The small molecule below binds the protein below.
Small molecule (SMILES): CC(=O)N[C@@H]1[C@@H](O)[C@H](O)[C@@H](CO)O[C@H]1O

Binding-site contacts:
Ligand atom O7 contacts residue ASN280 of chain 1.A at 3.8 Å.
Ligand atom C5 contacts residue ASN282 of chain 1.A at 3.7 Å.
Ligand atom C8 contacts residue ASN280 of chain 1.A at 3.7 Å.
Ligand atom C7 contacts residue GLU281 of chain 1.A at 4.0 Å.
Ligand atom C4 contacts residue ASN282 of chain 1.A at 4.2 Å.
Ligand atom O7 contacts residue ASN282 of chain 1.A at 2.9 Å (h-bond).
Ligand atom C2 contacts residue ASN282 of chain 1.A at 2.4 Å.
Ligand atom C1 contacts residue ASN282 of chain 1.A at 1.4 Å.
Ligand atom N2 contacts residue GLU281 of chain 1.A at 3.6 Å.
Ligand atom C7 contacts residue ASN282 of chain 1.A at 3.1 Å.
Ligand atom C7 contacts residue ASN280 of chain 1.A at 4.1 Å.
Ligand atom C8 contacts residue ASN282 of chain 1.A at 4.3 Å.
Ligand atom O5 contacts residue ASN282 of chain 1.A at 2.4 Å (h-bond).
Ligand atom C8 contacts residue GLU281 of chain 1.A at 3.4 Å.
Ligand atom C3 contacts residue ASN282 of chain 1.A at 3.8 Å.
Ligand atom N2 contacts residue ASN282 of chain 1.A at 2.9 Å (h-bond).

Sequence of chain 1.A:
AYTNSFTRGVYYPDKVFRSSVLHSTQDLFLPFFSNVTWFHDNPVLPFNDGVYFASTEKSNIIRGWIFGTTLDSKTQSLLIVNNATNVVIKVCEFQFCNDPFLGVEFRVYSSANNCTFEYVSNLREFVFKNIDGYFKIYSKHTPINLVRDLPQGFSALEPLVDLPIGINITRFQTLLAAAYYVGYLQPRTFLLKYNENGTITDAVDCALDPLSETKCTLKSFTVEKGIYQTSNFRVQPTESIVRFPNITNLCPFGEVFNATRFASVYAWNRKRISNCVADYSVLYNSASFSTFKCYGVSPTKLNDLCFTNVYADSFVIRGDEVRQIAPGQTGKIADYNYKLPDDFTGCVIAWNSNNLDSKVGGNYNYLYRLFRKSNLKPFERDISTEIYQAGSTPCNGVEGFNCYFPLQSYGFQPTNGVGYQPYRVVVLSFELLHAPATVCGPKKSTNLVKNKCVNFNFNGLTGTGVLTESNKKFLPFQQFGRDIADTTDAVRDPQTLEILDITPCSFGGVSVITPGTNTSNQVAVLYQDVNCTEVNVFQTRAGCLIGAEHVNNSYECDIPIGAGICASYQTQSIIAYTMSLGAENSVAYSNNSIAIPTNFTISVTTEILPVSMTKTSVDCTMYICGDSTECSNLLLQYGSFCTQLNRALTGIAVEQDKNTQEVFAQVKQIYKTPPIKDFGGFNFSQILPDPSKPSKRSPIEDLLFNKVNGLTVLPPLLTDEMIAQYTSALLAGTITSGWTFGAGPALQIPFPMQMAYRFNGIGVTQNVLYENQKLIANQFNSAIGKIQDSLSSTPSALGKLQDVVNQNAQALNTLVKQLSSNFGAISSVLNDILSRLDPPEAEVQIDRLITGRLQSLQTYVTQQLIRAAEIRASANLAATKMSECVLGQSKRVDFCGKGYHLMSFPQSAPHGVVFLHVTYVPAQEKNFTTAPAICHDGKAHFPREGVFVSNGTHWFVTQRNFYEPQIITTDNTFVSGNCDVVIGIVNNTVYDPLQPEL